A protein and the small-molecule ligand that binds it are described below.
Small molecule (SMILES): CC(=O)N[C@@H]1[C@@H](O)[C@H](O)[C@@H](CO)O[C@H]1O

Sequence of chain 2.B:
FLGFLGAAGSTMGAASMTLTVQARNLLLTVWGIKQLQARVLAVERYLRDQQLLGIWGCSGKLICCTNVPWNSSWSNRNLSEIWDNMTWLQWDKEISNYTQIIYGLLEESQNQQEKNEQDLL

Binding-site contacts:
Ligand atom O7 contacts residue ASN114 of chain 2.B at 3.4 Å (h-bond).
Ligand atom O5 contacts residue ASN114 of chain 2.B at 2.4 Å (h-bond).
Ligand atom C1 contacts residue ASN114 of chain 2.B at 1.4 Å.
Ligand atom C5 contacts residue ASN114 of chain 2.B at 3.7 Å.
Ligand atom C8 contacts residue ASN114 of chain 2.B at 4.0 Å.
Ligand atom C1 contacts residue ASP113 of chain 2.B at 4.4 Å.
Ligand atom N2 contacts residue ASN114 of chain 2.B at 2.8 Å (h-bond).
Ligand atom C7 contacts residue ASN114 of chain 2.B at 3.3 Å.
Ligand atom C4 contacts residue ASN114 of chain 2.B at 4.1 Å.
Ligand atom O5 contacts residue ASP113 of chain 2.B at 4.0 Å.
Ligand atom C2 contacts residue ASN114 of chain 2.B at 2.4 Å.
Ligand atom C3 contacts residue ASN114 of chain 2.B at 3.7 Å.